Sequence of chain 1.D:
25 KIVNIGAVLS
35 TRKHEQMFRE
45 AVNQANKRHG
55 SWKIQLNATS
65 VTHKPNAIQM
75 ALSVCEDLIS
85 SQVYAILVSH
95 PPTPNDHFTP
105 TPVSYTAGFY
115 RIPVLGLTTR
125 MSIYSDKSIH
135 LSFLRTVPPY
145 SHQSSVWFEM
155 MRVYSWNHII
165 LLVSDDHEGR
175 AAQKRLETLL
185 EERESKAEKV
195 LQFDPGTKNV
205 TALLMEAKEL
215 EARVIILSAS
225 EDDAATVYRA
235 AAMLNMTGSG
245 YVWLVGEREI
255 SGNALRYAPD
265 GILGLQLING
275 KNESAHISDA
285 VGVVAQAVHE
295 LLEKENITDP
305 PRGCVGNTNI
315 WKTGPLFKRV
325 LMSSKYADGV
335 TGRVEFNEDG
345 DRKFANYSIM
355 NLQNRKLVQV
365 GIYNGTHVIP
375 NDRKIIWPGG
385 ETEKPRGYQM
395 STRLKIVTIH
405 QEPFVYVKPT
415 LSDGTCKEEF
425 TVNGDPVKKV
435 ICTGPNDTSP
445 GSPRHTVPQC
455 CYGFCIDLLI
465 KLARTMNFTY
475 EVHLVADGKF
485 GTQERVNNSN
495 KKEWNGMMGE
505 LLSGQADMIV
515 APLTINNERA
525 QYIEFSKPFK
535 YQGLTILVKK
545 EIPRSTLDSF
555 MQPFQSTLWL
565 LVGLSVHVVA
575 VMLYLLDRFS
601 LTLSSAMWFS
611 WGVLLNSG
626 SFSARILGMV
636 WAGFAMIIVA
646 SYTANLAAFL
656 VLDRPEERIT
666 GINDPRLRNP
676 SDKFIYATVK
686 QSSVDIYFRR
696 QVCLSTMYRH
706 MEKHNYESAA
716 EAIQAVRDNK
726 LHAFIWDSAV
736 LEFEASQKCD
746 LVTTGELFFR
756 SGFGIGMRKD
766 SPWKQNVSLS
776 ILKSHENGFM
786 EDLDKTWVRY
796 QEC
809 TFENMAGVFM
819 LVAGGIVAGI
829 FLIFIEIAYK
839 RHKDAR

The protein below binds the small molecule below.
Small molecule (SMILES): CC(=O)N[C@@H]1[C@@H](O)[C@H](O)[C@@H](CO)O[C@H]1O

Binding-site contacts:
Ligand atom C4 contacts residue ASN771 of chain 1.D at 4.2 Å.
Ligand atom O6 contacts residue ASN771 of chain 1.D at 4.2 Å.
Ligand atom O7 contacts residue TRP768 of chain 1.D at 3.3 Å.
Ligand atom C7 contacts residue ASN771 of chain 1.D at 3.7 Å.
Ligand atom C1 contacts residue GLN770 of chain 1.D at 3.8 Å.
Ligand atom O7 contacts residue MET394 of chain 1.D at 4.3 Å.
Ligand atom C7 contacts residue TRP768 of chain 1.D at 4.0 Å (hydrophobic).
Ligand atom O7 contacts residue ASN771 of chain 1.D at 4.0 Å.
Ligand atom N2 contacts residue ASN771 of chain 1.D at 2.9 Å (h-bond).
Ligand atom C5 contacts residue ASN771 of chain 1.D at 3.7 Å.
Ligand atom N2 contacts residue GLN770 of chain 1.D at 4.0 Å.
Ligand atom C8 contacts residue MET394 of chain 1.D at 4.3 Å (hydrophobic).
Ligand atom C3 contacts residue ASN771 of chain 1.D at 3.8 Å.
Ligand atom C8 contacts residue PRO767 of chain 1.D at 3.8 Å (hydrophobic).
Ligand atom C1 contacts residue ASN771 of chain 1.D at 1.4 Å.
Ligand atom O5 contacts residue ASN771 of chain 1.D at 2.4 Å (h-bond).
Ligand atom C2 contacts residue ASN771 of chain 1.D at 2.5 Å.
Ligand atom C2 contacts residue GLN770 of chain 1.D at 4.5 Å.